Binding-site contacts:
Ligand atom OAB contacts residue TRP234 of chain 1.D at 4.3 Å.
Ligand atom CBA contacts residue TYR242 of chain 1.D at 4.1 Å (hydrophobic).
Ligand atom CAN contacts residue TYR242 of chain 1.D at 3.8 Å (hydrophobic).
Ligand atom CAI contacts residue LEU244 of chain 1.D at 3.8 Å (hydrophobic).
Ligand atom CAI contacts residue TYR242 of chain 1.D at 4.3 Å (hydrophobic).
Ligand atom CAJ contacts residue TYR242 of chain 1.D at 4.5 Å (hydrophobic).
Ligand atom CAW contacts residue PHE238 of chain 1.D at 3.7 Å (hydrophobic).
Ligand atom CAS contacts residue LEU244 of chain 1.D at 3.9 Å (hydrophobic).
Ligand atom CAV contacts residue TYR242 of chain 1.D at 4.2 Å (hydrophobic).
Ligand atom CBF contacts residue TRP234 of chain 1.D at 3.6 Å (hydrophobic).
Ligand atom CAM contacts residue TYR242 of chain 1.D at 3.6 Å (hydrophobic).
Ligand atom CAK contacts residue LEU244 of chain 1.D at 3.9 Å (hydrophobic).
Ligand atom CBF contacts residue ILE231 of chain 1.D at 3.9 Å (hydrophobic).
Ligand atom NAF contacts residue TYR242 of chain 1.D at 4.3 Å.
Ligand atom OAC contacts residue GLU235 of chain 1.D at 4.0 Å.
Ligand atom CAO contacts residue PHE238 of chain 1.D at 4.0 Å (hydrophobic).
Ligand atom CAQ contacts residue LEU244 of chain 1.D at 4.5 Å (hydrophobic).
Ligand atom CBD contacts residue TYR242 of chain 1.D at 4.4 Å (hydrophobic).
Ligand atom CAT contacts residue PHE238 of chain 1.D at 3.5 Å (hydrophobic).
Ligand atom CAK contacts residue TYR242 of chain 1.D at 4.3 Å (hydrophobic).
Ligand atom CAR contacts residue PHE238 of chain 1.D at 3.6 Å (hydrophobic).
Ligand atom CAU contacts residue PHE238 of chain 1.D at 4.3 Å (hydrophobic).
Ligand atom CBG contacts residue GLU235 of chain 1.D at 3.8 Å.

The small molecule below binds the protein below.
Small molecule (SMILES): COc1ccc(CCN2CCC[C@H](CN3CCc4cc(OC)c(OC)cc4CC3=O)C2)cc1OC

Sequence of chain 1.D:
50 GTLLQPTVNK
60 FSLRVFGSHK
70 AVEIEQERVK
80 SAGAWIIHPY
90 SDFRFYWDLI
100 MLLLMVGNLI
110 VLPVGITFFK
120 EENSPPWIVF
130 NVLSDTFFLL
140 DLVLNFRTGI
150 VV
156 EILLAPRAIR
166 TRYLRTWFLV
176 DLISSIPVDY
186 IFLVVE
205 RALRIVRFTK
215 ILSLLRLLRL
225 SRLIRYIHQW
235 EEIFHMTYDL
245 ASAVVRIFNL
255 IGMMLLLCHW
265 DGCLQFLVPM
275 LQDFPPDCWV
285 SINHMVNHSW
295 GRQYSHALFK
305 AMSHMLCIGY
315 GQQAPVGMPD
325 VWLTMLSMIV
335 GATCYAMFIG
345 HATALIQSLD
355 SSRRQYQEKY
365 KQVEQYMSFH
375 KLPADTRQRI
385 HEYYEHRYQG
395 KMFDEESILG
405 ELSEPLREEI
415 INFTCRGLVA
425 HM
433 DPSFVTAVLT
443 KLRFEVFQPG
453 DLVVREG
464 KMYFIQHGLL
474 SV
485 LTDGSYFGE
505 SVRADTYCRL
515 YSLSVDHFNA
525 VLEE